Sequence of chain 1.D:
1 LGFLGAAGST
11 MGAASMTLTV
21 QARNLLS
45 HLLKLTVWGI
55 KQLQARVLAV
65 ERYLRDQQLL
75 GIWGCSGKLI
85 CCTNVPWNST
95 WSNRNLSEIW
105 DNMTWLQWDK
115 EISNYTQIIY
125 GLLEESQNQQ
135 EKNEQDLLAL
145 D

Binding-site contacts:
Ligand atom C2 contacts residue ASN118 of chain 1.D at 2.5 Å.
Ligand atom C1 contacts residue ASN118 of chain 1.D at 1.4 Å.
Ligand atom C5 contacts residue ASN118 of chain 1.D at 3.7 Å.
Ligand atom C6 contacts residue ASN118 of chain 1.D at 4.5 Å.
Ligand atom O5 contacts residue ASN118 of chain 1.D at 2.5 Å (h-bond).
Ligand atom O5 contacts residue TYR119 of chain 1.D at 4.0 Å.
Ligand atom O7 contacts residue ASN118 of chain 1.D at 3.8 Å.
Ligand atom O6 contacts residue GLU115 of chain 1.D at 4.4 Å.
Ligand atom C8 contacts residue ASN118 of chain 1.D at 4.5 Å.
Ligand atom C5 contacts residue TYR119 of chain 1.D at 4.4 Å (hydrophobic).
Ligand atom C7 contacts residue ASN118 of chain 1.D at 3.5 Å.
Ligand atom C4 contacts residue ASN118 of chain 1.D at 4.3 Å.
Ligand atom N2 contacts residue ASN118 of chain 1.D at 2.8 Å (h-bond).
Ligand atom C3 contacts residue ASN118 of chain 1.D at 3.8 Å.
Ligand atom C6 contacts residue GLU115 of chain 1.D at 3.6 Å.

The small molecule below binds the protein below.
Small molecule (SMILES): CC(=O)N[C@@H]1[C@@H](O)[C@H](O)[C@@H](CO)O[C@H]1O